Binding-site contacts:
Ligand atom C1 contacts residue LYS206 of chain 1.B at 3.3 Å.
Ligand atom O4 contacts residue ATP1 of chain 1.I at 3.8 Å.
Ligand atom C2 contacts residue ARG327 of chain 1.B at 4.4 Å.
Ligand atom O6 contacts residue MN1 of chain 1.H at 2.4 Å.
Ligand atom C1 contacts residue ATP1 of chain 1.I at 3.3 Å.
Ligand atom O5 contacts residue TYR280 of chain 1.B at 3.7 Å.
Ligand atom O4 contacts residue ARG327 of chain 1.B at 4.3 Å.
Ligand atom O6 contacts residue PHE407 of chain 1.B at 3.3 Å.
Ligand atom O4 contacts residue LYS206 of chain 1.B at 4.0 Å.
Ligand atom O6 contacts residue ARG60 of chain 1.B at 4.0 Å.
Ligand atom C2 contacts residue MN1 of chain 1.H at 2.7 Å.
Ligand atom C2 contacts residue HIS225 of chain 1.B at 4.5 Å.
Ligand atom C2 contacts residue ARG60 of chain 1.B at 3.8 Å.
Ligand atom O3 contacts residue MN1 of chain 1.H at 2.7 Å.
Ligand atom O5 contacts residue MN1 of chain 1.H at 4.2 Å.
Ligand atom O3 contacts residue LYS206 of chain 1.B at 3.4 Å (salt-bridge).
Ligand atom C2 contacts residue LYS206 of chain 1.B at 3.1 Å.
Ligand atom O3 contacts residue ARG327 of chain 1.B at 3.7 Å.
Ligand atom O4 contacts residue PHE407 of chain 1.B at 4.1 Å.
Ligand atom O3 contacts residue LYS205 of chain 1.B at 4.0 Å.
Ligand atom O4 contacts residue SER244 of chain 1.B at 3.0 Å (h-bond).
Ligand atom C2 contacts residue PHE407 of chain 1.B at 4.0 Å (hydrophobic).
Ligand atom C2 contacts residue SER244 of chain 1.B at 3.2 Å.
Ligand atom O4 contacts residue ARG60 of chain 1.B at 2.8 Å (salt-bridge).
Ligand atom C1 contacts residue MN1 of chain 1.H at 2.9 Å.
Ligand atom O3 contacts residue ASP263 of chain 1.B at 3.7 Å.
Ligand atom O4 contacts residue MN1 of chain 1.H at 4.0 Å.
Ligand atom O3 contacts residue ATP1 of chain 1.I at 3.2 Å (h-bond).
Ligand atom O5 contacts residue TYR200 of chain 1.B at 3.6 Å.
Ligand atom C2 contacts residue ATP1 of chain 1.I at 3.2 Å.
Ligand atom O5 contacts residue ARG327 of chain 1.B at 3.4 Å (salt-bridge).
Ligand atom O6 contacts residue HIS225 of chain 1.B at 3.5 Å (h-bond).
Ligand atom C1 contacts residue ASP263 of chain 1.B at 4.5 Å.
Ligand atom O3 contacts residue TYR280 of chain 1.B at 4.0 Å.
Ligand atom O6 contacts residue LYS206 of chain 1.B at 3.0 Å (salt-bridge).
Ligand atom O6 contacts residue ATP1 of chain 1.I at 3.5 Å (h-bond).
Ligand atom O6 contacts residue SER244 of chain 1.B at 2.4 Å (h-bond).
Ligand atom C1 contacts residue ARG327 of chain 1.B at 3.9 Å.
Ligand atom O5 contacts residue ATP1 of chain 1.I at 3.9 Å.
Ligand atom O5 contacts residue LYS206 of chain 1.B at 4.2 Å.

Sequence of chain 1.B:
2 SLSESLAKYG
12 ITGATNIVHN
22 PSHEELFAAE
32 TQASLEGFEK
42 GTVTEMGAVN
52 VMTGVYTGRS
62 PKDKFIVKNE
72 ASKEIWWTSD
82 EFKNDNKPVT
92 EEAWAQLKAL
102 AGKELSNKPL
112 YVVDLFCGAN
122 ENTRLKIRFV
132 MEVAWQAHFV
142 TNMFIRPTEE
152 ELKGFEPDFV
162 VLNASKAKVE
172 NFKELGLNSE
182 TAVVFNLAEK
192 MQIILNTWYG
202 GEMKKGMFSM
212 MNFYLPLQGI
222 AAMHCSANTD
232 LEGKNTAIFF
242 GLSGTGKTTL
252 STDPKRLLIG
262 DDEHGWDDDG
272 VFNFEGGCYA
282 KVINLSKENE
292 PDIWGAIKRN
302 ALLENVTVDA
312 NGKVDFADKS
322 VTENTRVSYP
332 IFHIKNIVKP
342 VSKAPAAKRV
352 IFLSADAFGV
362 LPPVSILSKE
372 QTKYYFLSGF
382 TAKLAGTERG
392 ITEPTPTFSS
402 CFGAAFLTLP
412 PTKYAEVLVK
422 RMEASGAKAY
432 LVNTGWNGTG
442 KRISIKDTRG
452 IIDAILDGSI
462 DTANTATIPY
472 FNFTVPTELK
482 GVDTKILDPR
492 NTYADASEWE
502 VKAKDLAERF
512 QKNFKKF

A small-molecule ligand and the protein it binds are described below.
Small molecule (SMILES): O=C(O)C(=O)O